A protein and the small-molecule ligand that binds it are described below.
Small molecule (SMILES): CCCCNc1ccc(C(=O)OCCN(C)C)cc1

Sequence of chain 2.A:
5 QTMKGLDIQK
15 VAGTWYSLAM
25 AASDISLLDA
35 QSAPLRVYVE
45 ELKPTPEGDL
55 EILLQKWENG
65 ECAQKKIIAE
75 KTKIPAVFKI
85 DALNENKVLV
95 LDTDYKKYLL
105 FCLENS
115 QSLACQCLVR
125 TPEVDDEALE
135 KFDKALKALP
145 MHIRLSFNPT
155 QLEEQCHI

Binding-site contacts:
Ligand atom O1 contacts residue LEU107 of chain 2.A at 4.0 Å.
Ligand atom C6 contacts residue ILE56 of chain 2.A at 4.0 Å (hydrophobic).
Ligand atom C3 contacts residue ILE84 of chain 2.A at 3.7 Å (hydrophobic).
Ligand atom C13 contacts residue LEU46 of chain 2.A at 3.8 Å (hydrophobic).
Ligand atom C2 contacts residue ILE56 of chain 2.A at 3.7 Å (hydrophobic).
Ligand atom C12 contacts residue VAL92 of chain 2.A at 3.8 Å (hydrophobic).
Ligand atom C14 contacts residue ILE84 of chain 2.A at 4.1 Å (hydrophobic).
Ligand atom C14 contacts residue ASN90 of chain 2.A at 2.9 Å.
Ligand atom C2 contacts residue VAL92 of chain 2.A at 3.9 Å (hydrophobic).
Ligand atom N2 contacts residue ILE56 of chain 2.A at 4.0 Å.
Ligand atom C13 contacts residue LEU54 of chain 2.A at 3.9 Å (hydrophobic).
Ligand atom C7 contacts residue ILE71 of chain 2.A at 4.3 Å (hydrophobic).
Ligand atom C8 contacts residue ILE71 of chain 2.A at 4.3 Å (hydrophobic).
Ligand atom C6 contacts residue VAL43 of chain 2.A at 4.1 Å (hydrophobic).
Ligand atom C3 contacts residue VAL92 of chain 2.A at 4.3 Å (hydrophobic).
Ligand atom C10 contacts residue ILE56 of chain 2.A at 4.1 Å (hydrophobic).
Ligand atom O1 contacts residue ILE84 of chain 2.A at 3.9 Å.
Ligand atom C5 contacts residue VAL41 of chain 2.A at 3.7 Å (hydrophobic).
Ligand atom C10 contacts residue PHE105 of chain 2.A at 3.8 Å (hydrophobic).
Ligand atom C1 contacts residue ILE56 of chain 2.A at 4.0 Å (hydrophobic).
Ligand atom O2 contacts residue LEU58 of chain 2.A at 3.9 Å.
Ligand atom C5 contacts residue LEU58 of chain 2.A at 3.6 Å (hydrophobic).
Ligand atom N2 contacts residue PHE105 of chain 2.A at 3.5 Å.
Ligand atom C12 contacts residue PHE105 of chain 2.A at 4.1 Å (hydrophobic).
Ligand atom C6 contacts residue LEU58 of chain 2.A at 4.2 Å (hydrophobic).
Ligand atom N1 contacts residue ILE84 of chain 2.A at 3.9 Å.
Ligand atom C11 contacts residue PHE105 of chain 2.A at 3.8 Å (hydrophobic).
Ligand atom C13 contacts residue VAL94 of chain 2.A at 3.9 Å (hydrophobic).
Ligand atom C1 contacts residue PHE105 of chain 2.A at 3.7 Å (hydrophobic).
Ligand atom C13 contacts residue LEU103 of chain 2.A at 3.7 Å (hydrophobic).
Ligand atom C4 contacts residue LEU58 of chain 2.A at 4.2 Å (hydrophobic).
Ligand atom C11 contacts residue LEU54 of chain 2.A at 4.2 Å (hydrophobic).
Ligand atom C10 contacts residue VAL92 of chain 2.A at 3.8 Å (hydrophobic).
Ligand atom C12 contacts residue LEU54 of chain 2.A at 3.6 Å (hydrophobic).
Ligand atom O2 contacts residue VAL41 of chain 2.A at 3.6 Å.
Ligand atom C7 contacts residue LEU58 of chain 2.A at 4.3 Å (hydrophobic).
Ligand atom C2 contacts residue PHE105 of chain 2.A at 4.2 Å (hydrophobic).
Ligand atom C6 contacts residue PHE105 of chain 2.A at 3.8 Å (hydrophobic).
Ligand atom C11 contacts residue LEU46 of chain 2.A at 4.1 Å (hydrophobic).
Ligand atom C9 contacts residue LEU107 of chain 2.A at 3.8 Å (hydrophobic).